Binding-site contacts:
Ligand atom C5 contacts residue ASN86 of chain 1.E at 3.7 Å.
Ligand atom O5 contacts residue GLN64 of chain 1.E at 4.5 Å.
Ligand atom O7 contacts residue HIS178 of chain 1.E at 3.5 Å.
Ligand atom C8 contacts residue GLN84 of chain 1.E at 3.6 Å.
Ligand atom O6 contacts residue VAL90 of chain 1.E at 3.8 Å.
Ligand atom N2 contacts residue GLN84 of chain 1.E at 4.0 Å.
Ligand atom O7 contacts residue ASN86 of chain 1.E at 4.4 Å.
Ligand atom N2 contacts residue ASN86 of chain 1.E at 2.9 Å (h-bond).
Ligand atom C5 contacts residue GLN64 of chain 1.E at 4.3 Å.
Ligand atom O5 contacts residue VAL90 of chain 1.E at 3.6 Å.
Ligand atom C3 contacts residue ASN86 of chain 1.E at 3.8 Å.
Ligand atom C1 contacts residue VAL90 of chain 1.E at 4.4 Å (hydrophobic).
Ligand atom C4 contacts residue ASN86 of chain 1.E at 4.2 Å.
Ligand atom C1 contacts residue ASN86 of chain 1.E at 1.4 Å.
Ligand atom C7 contacts residue GLN64 of chain 1.E at 4.5 Å.
Ligand atom C1 contacts residue GLN64 of chain 1.E at 3.4 Å.
Ligand atom C2 contacts residue ASN86 of chain 1.E at 2.5 Å.
Ligand atom C7 contacts residue GLN84 of chain 1.E at 4.3 Å.
Ligand atom C3 contacts residue GLN64 of chain 1.E at 4.0 Å.
Ligand atom C6 contacts residue VAL90 of chain 1.E at 4.4 Å (hydrophobic).
Ligand atom N2 contacts residue GLN64 of chain 1.E at 3.4 Å (h-bond).
Ligand atom C2 contacts residue GLN64 of chain 1.E at 3.9 Å.
Ligand atom C7 contacts residue ASN86 of chain 1.E at 3.9 Å.
Ligand atom O5 contacts residue ASN86 of chain 1.E at 2.4 Å (h-bond).

A protein and the small-molecule ligand that binds it are described below.
Small molecule (SMILES): CC(=O)N[C@@H]1[C@@H](O)[C@H](O)[C@@H](CO)O[C@H]1O

Sequence of chain 1.E:
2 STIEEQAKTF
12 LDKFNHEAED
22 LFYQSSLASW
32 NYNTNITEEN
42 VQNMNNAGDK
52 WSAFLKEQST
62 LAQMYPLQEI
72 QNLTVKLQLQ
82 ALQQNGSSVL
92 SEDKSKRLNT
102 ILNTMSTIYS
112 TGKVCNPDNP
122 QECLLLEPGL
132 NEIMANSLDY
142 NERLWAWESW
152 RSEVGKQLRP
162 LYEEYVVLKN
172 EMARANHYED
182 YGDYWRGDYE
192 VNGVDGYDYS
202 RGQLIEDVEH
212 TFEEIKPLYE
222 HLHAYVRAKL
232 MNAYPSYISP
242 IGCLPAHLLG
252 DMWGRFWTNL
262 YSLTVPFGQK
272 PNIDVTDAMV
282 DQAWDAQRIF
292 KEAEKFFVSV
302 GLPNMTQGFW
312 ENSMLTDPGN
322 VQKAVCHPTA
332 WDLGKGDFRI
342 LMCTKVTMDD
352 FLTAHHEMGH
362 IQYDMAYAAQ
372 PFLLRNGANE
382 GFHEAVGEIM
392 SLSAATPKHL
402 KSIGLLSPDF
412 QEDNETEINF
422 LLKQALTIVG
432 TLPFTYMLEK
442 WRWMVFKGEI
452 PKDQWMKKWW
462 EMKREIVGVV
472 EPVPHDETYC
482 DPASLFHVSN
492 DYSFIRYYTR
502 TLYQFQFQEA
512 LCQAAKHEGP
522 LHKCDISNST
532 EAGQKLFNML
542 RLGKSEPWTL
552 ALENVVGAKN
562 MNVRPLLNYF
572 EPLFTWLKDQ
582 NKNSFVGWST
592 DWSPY